A small-molecule ligand and the protein it binds are described below.
Small molecule (SMILES): CC(C)=CCC/C(C)=C/CC/C(C)=C/CS[P](=O)(O)OP(=O)(O)O

Sequence of chain 1.A:
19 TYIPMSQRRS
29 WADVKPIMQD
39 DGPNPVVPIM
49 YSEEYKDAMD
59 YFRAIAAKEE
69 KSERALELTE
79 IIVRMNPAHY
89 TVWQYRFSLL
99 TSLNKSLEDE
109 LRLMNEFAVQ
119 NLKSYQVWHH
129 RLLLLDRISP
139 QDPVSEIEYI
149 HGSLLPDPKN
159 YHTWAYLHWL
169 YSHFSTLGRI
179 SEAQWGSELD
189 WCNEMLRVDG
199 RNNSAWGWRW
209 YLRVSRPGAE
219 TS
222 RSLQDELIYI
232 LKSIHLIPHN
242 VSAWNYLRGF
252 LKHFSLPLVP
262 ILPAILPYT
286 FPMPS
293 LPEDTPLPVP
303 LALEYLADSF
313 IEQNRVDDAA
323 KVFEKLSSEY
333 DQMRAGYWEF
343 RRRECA

Sequence of chain 1.C:
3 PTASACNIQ

Binding-site contacts:
Ligand atom C12 contacts residue ILE10 of chain 1.C at 3.4 Å (hydrophobic).
Ligand atom C15 contacts residue ILE10 of chain 1.C at 3.8 Å (hydrophobic).
Ligand atom O3B contacts residue ARG317 of chain 1.B at 3.8 Å.
Ligand atom C15 contacts residue LEU141 of chain 1.B at 3.5 Å (hydrophobic).
Ligand atom C7 contacts residue TYR269 of chain 1.B at 3.9 Å (hydrophobic).
Ligand atom C11 contacts residue TRP329 of chain 1.B at 3.5 Å (hydrophobic).
Ligand atom PB contacts residue TYR326 of chain 1.B at 3.2 Å.
Ligand atom O3B contacts residue LYS320 of chain 1.B at 2.6 Å.
Ligand atom C1 contacts residue HIS266 of chain 1.B at 3.9 Å.
Ligand atom C2 contacts residue HIS266 of chain 1.B at 3.2 Å.
Ligand atom O2B contacts residue ARG317 of chain 1.B at 3.0 Å (salt-bridge).
Ligand atom O2B contacts residue HIS266 of chain 1.B at 3.4 Å (h-bond).
Ligand atom O2B contacts residue LYS320 of chain 1.B at 3.7 Å.
Ligand atom C5 contacts residue TYR123 of chain 1.A at 3.5 Å (hydrophobic).
Ligand atom C15 contacts residue TRP90 of chain 1.B at 3.8 Å (hydrophobic).
Ligand atom C4 contacts residue TYR269 of chain 1.B at 3.8 Å (hydrophobic).
Ligand atom O2A contacts residue ARG317 of chain 1.B at 3.0 Å (salt-bridge).
Ligand atom C14 contacts residue TRP329 of chain 1.B at 3.3 Å (hydrophobic).
Ligand atom O1B contacts residue TYR326 of chain 1.B at 2.8 Å (h-bond).
Ligand atom O3A contacts residue TYR326 of chain 1.B at 3.2 Å (h-bond).
Ligand atom C9 contacts residue ILE10 of chain 1.C at 3.9 Å (hydrophobic).
Ligand atom PB contacts residue LYS320 of chain 1.B at 3.7 Å.
Ligand atom O2B contacts residue TYR326 of chain 1.B at 3.3 Å (h-bond).
Ligand atom C4 contacts residue TYR159 of chain 1.A at 3.6 Å (hydrophobic).
Ligand atom C4 contacts residue HIS160 of chain 1.A at 3.6 Å.
Ligand atom PB contacts residue ARG317 of chain 1.B at 3.9 Å.
Ligand atom C4 contacts residue TYR123 of chain 1.A at 3.9 Å (hydrophobic).
Ligand atom C9 contacts residue TRP329 of chain 1.B at 3.9 Å (hydrophobic).
Ligand atom C13 contacts residue TRP329 of chain 1.B at 3.9 Å (hydrophobic).
Ligand atom C14 contacts residue CYS272 of chain 1.B at 3.4 Å (hydrophobic).
Ligand atom C5 contacts residue TYR269 of chain 1.B at 3.1 Å (hydrophobic).
Ligand atom C7 contacts residue TYR123 of chain 1.A at 3.6 Å (hydrophobic).
Ligand atom C5 contacts residue HIS266 of chain 1.B at 3.3 Å.
Ligand atom C6 contacts residue HIS266 of chain 1.B at 3.5 Å.
Ligand atom C8 contacts residue GLY268 of chain 1.B at 3.6 Å.
Ligand atom C3 contacts residue HIS266 of chain 1.B at 3.8 Å.
Ligand atom O1A contacts residue ALA7 of chain 1.C at 3.6 Å (h-bond).
Ligand atom C9 contacts residue GLY268 of chain 1.B at 3.7 Å.
Ligand atom C10 contacts residue GLY268 of chain 1.B at 3.5 Å.
Ligand atom C6 contacts residue TYR123 of chain 1.A at 3.6 Å (hydrophobic).

Sequence of chain 1.B:
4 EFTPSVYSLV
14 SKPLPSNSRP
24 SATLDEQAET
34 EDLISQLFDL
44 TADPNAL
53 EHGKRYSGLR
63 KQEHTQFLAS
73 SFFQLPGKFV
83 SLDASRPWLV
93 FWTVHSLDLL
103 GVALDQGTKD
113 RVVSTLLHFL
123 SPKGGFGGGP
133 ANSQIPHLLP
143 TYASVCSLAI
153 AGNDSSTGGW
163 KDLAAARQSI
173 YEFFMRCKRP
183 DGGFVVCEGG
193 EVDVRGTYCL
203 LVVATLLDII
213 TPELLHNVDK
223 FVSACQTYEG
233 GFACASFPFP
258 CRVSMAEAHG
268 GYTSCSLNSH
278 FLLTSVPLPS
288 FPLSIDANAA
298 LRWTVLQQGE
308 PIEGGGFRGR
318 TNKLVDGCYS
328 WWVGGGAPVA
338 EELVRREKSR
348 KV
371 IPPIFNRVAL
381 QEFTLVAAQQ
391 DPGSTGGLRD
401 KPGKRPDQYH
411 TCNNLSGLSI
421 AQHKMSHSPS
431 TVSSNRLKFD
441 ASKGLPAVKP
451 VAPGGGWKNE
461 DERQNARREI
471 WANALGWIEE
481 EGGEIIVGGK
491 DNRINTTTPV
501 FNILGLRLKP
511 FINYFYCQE